Sequence of chain 1.D:
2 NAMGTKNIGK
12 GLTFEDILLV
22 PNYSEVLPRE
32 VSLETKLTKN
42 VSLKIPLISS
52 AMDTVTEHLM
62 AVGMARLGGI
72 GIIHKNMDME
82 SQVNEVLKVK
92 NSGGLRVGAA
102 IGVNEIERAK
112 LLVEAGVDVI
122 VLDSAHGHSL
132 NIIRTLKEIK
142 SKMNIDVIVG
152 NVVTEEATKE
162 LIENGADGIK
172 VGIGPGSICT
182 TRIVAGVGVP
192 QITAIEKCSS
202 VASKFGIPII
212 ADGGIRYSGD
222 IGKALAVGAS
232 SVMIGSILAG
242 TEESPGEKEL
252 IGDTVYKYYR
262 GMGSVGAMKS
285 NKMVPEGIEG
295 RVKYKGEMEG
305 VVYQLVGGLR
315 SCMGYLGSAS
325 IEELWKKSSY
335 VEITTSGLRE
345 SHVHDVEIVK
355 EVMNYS

Sequence of chain 1.A:
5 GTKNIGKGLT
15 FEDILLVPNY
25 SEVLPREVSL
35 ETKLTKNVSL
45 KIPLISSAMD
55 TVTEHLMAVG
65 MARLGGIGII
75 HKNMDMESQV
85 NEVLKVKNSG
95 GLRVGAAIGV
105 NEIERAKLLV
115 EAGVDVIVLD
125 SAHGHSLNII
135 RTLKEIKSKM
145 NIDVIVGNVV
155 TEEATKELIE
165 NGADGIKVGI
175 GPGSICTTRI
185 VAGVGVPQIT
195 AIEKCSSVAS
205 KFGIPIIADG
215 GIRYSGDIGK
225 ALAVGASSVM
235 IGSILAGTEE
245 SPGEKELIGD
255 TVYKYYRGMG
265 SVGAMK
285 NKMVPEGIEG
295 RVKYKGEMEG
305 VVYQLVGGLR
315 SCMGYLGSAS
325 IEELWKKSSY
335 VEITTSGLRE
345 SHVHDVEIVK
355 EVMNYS

A small-molecule ligand and the protein it binds are described below.
Small molecule (SMILES): COc1cc(NC(=O)Cn2ncc3c(=O)oc4ccccc4c32)ccc1Cl

Binding-site contacts:
Ligand atom C4 contacts residue ALA126 of chain 1.A at 3.8 Å (hydrophobic).
Ligand atom C24 contacts residue GLU290 of chain 1.A at 3.5 Å.
Ligand atom C24 contacts residue IMP1 of chain 1.E at 3.9 Å.
Ligand atom C24 contacts residue THR182 of chain 1.A at 3.5 Å.
Ligand atom C11 contacts residue ALA126 of chain 1.A at 3.9 Å (hydrophobic).
Ligand atom C24 contacts residue TYR319 of chain 1.D at 3.6 Å (hydrophobic).
Ligand atom N1 contacts residue ALA126 of chain 1.A at 4.0 Å.
Ligand atom C5 contacts residue ALA126 of chain 1.A at 3.9 Å (hydrophobic).
Ligand atom C2 contacts residue PRO29 of chain 1.D at 4.0 Å (hydrophobic).
Ligand atom CL contacts residue GLY318 of chain 1.D at 3.4 Å.
Ligand atom C20 contacts residue IMP1 of chain 1.E at 4.0 Å.
Ligand atom O3 contacts residue MET263 of chain 1.A at 3.9 Å.
Ligand atom O4 contacts residue MET263 of chain 1.A at 2.8 Å (h-bond).
Ligand atom C23 contacts residue ALA126 of chain 1.A at 3.6 Å (hydrophobic).
Ligand atom C18 contacts residue GLY264 of chain 1.A at 3.7 Å.
Ligand atom CL contacts residue HIS127 of chain 1.A at 3.7 Å.
Ligand atom C13 contacts residue GLU290 of chain 1.A at 3.4 Å.
Ligand atom C2 contacts residue SER315 of chain 1.D at 3.8 Å.
Ligand atom C4 contacts residue GLU290 of chain 1.A at 3.7 Å.
Ligand atom O4 contacts residue GLY264 of chain 1.A at 3.8 Å.
Ligand atom N1 contacts residue GLU290 of chain 1.A at 2.8 Å (salt-bridge).
Ligand atom C22 contacts residue MET263 of chain 1.A at 3.3 Å (hydrophobic).
Ligand atom C16 contacts residue MET263 of chain 1.A at 3.9 Å (hydrophobic).
Ligand atom C23 contacts residue GLU290 of chain 1.A at 3.4 Å.
Ligand atom O3 contacts residue GLY264 of chain 1.A at 3.7 Å.
Ligand atom C11 contacts residue GLU290 of chain 1.A at 3.4 Å.
Ligand atom C2 contacts residue TYR319 of chain 1.D at 3.3 Å (hydrophobic).
Ligand atom O2 contacts residue ALA126 of chain 1.A at 3.4 Å.
Ligand atom C3 contacts residue GLU290 of chain 1.A at 3.8 Å.
Ligand atom C17 contacts residue GLY264 of chain 1.A at 3.5 Å.
Ligand atom C3 contacts residue SER315 of chain 1.D at 3.3 Å.
Ligand atom C26 contacts residue IMP1 of chain 1.E at 3.6 Å.
Ligand atom C25 contacts residue IMP1 of chain 1.E at 3.2 Å.
Ligand atom C1 contacts residue PRO29 of chain 1.D at 3.8 Å (hydrophobic).
Ligand atom CL contacts residue TYR319 of chain 1.D at 3.6 Å.
Ligand atom C24 contacts residue ALA126 of chain 1.A at 3.8 Å (hydrophobic).
Ligand atom C17 contacts residue MET263 of chain 1.A at 3.7 Å (hydrophobic).
Ligand atom C3 contacts residue TYR319 of chain 1.D at 3.2 Å (hydrophobic).
Ligand atom C22 contacts residue GLY264 of chain 1.A at 3.6 Å.
Ligand atom N3 contacts residue MET269 of chain 1.A at 4.0 Å.